Binding-site contacts:
Ligand atom C7 contacts residue ASN69 of chain 50.D at 3.8 Å.
Ligand atom N2 contacts residue VAL31 of chain 50.D at 4.0 Å.
Ligand atom C3 contacts residue VAL31 of chain 50.D at 3.0 Å (hydrophobic).
Ligand atom O5 contacts residue ASN69 of chain 50.D at 2.8 Å (h-bond).
Ligand atom C6 contacts residue NAG1 of chain 50.X at 4.3 Å.
Ligand atom C6 contacts residue MET33 of chain 50.D at 3.5 Å (hydrophobic).
Ligand atom O3 contacts residue NAG1 of chain 50.X at 2.6 Å (h-bond).
Ligand atom C7 contacts residue SER70 of chain 50.D at 4.4 Å.
Ligand atom C5 contacts residue MET33 of chain 50.D at 3.7 Å (hydrophobic).
Ligand atom C3 contacts residue NAG1 of chain 50.X at 3.7 Å.
Ligand atom C5 contacts residue VAL31 of chain 50.D at 4.2 Å (hydrophobic).
Ligand atom C2 contacts residue VAL31 of chain 50.D at 4.0 Å (hydrophobic).
Ligand atom O1 contacts residue MET33 of chain 50.D at 3.9 Å.
Ligand atom N2 contacts residue ASN69 of chain 50.D at 4.3 Å.
Ligand atom O4 contacts residue VAL31 of chain 50.D at 3.3 Å.
Ligand atom C6 contacts residue ASN69 of chain 50.D at 4.4 Å.
Ligand atom O3 contacts residue VAL31 of chain 50.D at 3.6 Å.
Ligand atom O5 contacts residue MET33 of chain 50.D at 4.2 Å.
Ligand atom C5 contacts residue ASN69 of chain 50.D at 3.7 Å.
Ligand atom C4 contacts residue VAL31 of chain 50.D at 3.8 Å (hydrophobic).
Ligand atom C4 contacts residue NAG1 of chain 50.X at 3.2 Å.
Ligand atom C1 contacts residue ASN69 of chain 50.D at 2.7 Å.
Ligand atom O6 contacts residue NAG1 of chain 50.X at 3.0 Å.
Ligand atom O7 contacts residue ASN69 of chain 50.D at 3.8 Å.
Ligand atom O1 contacts residue VAL31 of chain 50.D at 3.4 Å (h-bond).
Ligand atom C6 contacts residue LEU24 of chain 50.D at 4.5 Å (hydrophobic).
Ligand atom C8 contacts residue ASN69 of chain 50.D at 3.4 Å.
Ligand atom O1 contacts residue ASN69 of chain 50.D at 2.1 Å (h-bond).
Ligand atom C5 contacts residue NAG1 of chain 50.X at 4.4 Å.
Ligand atom O1 contacts residue SER70 of chain 50.D at 4.2 Å.
Ligand atom C2 contacts residue ASN69 of chain 50.D at 4.2 Å.
Ligand atom O4 contacts residue NAG1 of chain 50.X at 3.0 Å.
Ligand atom C1 contacts residue VAL31 of chain 50.D at 4.3 Å (hydrophobic).
Ligand atom C8 contacts residue ARG57 of chain 50.D at 4.2 Å.
Ligand atom C8 contacts residue SER70 of chain 50.D at 3.7 Å.

Sequence of chain 50.D:
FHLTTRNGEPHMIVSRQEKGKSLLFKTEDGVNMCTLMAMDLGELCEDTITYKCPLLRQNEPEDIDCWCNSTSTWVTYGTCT

The small molecule below binds the protein below.
Small molecule (SMILES): CC(=O)N[C@@H]1[C@@H](O)[C@H](O)[C@@H](CO)O[C@H]1O